The small molecule below binds the protein below.
Small molecule (SMILES): CSC[C@H]1O[C@@H](n2cnc3c(N)ncnc32)[C@H](O)[C@@H]1O

Sequence of chain 1.C:
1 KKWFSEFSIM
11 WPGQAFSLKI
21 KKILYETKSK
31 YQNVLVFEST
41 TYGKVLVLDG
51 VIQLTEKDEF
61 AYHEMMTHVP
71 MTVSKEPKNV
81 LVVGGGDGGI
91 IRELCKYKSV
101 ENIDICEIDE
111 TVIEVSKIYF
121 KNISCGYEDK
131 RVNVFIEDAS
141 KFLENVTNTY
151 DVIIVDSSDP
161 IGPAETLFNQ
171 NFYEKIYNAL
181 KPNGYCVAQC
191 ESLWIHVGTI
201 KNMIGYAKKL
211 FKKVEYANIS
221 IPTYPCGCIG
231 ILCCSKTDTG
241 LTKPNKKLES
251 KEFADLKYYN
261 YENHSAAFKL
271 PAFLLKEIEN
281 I

Binding-site contacts:
Ligand atom O2' contacts residue ILE108 of chain 1.C at 3.6 Å.
Ligand atom O3' contacts residue VAL112 of chain 1.C at 3.5 Å.
Ligand atom S5' contacts residue JFQ1 of chain 1.N at 3.5 Å.
Ligand atom C5' contacts residue ASP156 of chain 1.C at 3.2 Å.
Ligand atom O4' contacts residue SER158 of chain 1.C at 3.5 Å (h-bond).
Ligand atom N3 contacts residue ILE108 of chain 1.C at 3.2 Å (h-bond).
Ligand atom C5' contacts residue SER157 of chain 1.C at 3.7 Å.
Ligand atom N6 contacts residue LEU167 of chain 1.C at 3.6 Å.
Ligand atom CS contacts residue ASP87 of chain 1.C at 3.2 Å.
Ligand atom C2 contacts residue GLU137 of chain 1.C at 3.7 Å.
Ligand atom C2 contacts residue CYS106 of chain 1.C at 3.4 Å (hydrophobic).
Ligand atom C4 contacts residue ILE108 of chain 1.C at 3.5 Å (hydrophobic).
Ligand atom S5' contacts residue ASP87 of chain 1.C at 3.2 Å (salt-bridge).
Ligand atom C8 contacts residue SER158 of chain 1.C at 3.2 Å.
Ligand atom O2' contacts residue ASP109 of chain 1.C at 3.7 Å.
Ligand atom C2 contacts residue ILE108 of chain 1.C at 3.4 Å (hydrophobic).
Ligand atom S5' contacts residue GLY85 of chain 1.C at 3.7 Å.
Ligand atom N7 contacts residue PRO163 of chain 1.C at 3.2 Å.
Ligand atom N1 contacts residue ALA139 of chain 1.C at 3.1 Å (h-bond).
Ligand atom C4' contacts residue GLY85 of chain 1.C at 3.5 Å.
Ligand atom C2' contacts residue GLU107 of chain 1.C at 3.5 Å.
Ligand atom C1' contacts residue GLU107 of chain 1.C at 3.4 Å.
Ligand atom C5 contacts residue ILE108 of chain 1.C at 3.7 Å (hydrophobic).
Ligand atom N6 contacts residue PRO163 of chain 1.C at 3.2 Å (h-bond).
Ligand atom N6 contacts residue THR166 of chain 1.C at 3.2 Å (h-bond).
Ligand atom N9 contacts residue ILE108 of chain 1.C at 3.7 Å.
Ligand atom C8 contacts residue ALA164 of chain 1.C at 3.7 Å (hydrophobic).
Ligand atom O3' contacts residue GLU107 of chain 1.C at 2.7 Å (salt-bridge).
Ligand atom O2' contacts residue GLU107 of chain 1.C at 2.7 Å (salt-bridge).
Ligand atom N6 contacts residue ASP138 of chain 1.C at 3.0 Å (salt-bridge).
Ligand atom C4' contacts residue GLU107 of chain 1.C at 3.4 Å.
Ligand atom C2 contacts residue ALA139 of chain 1.C at 3.7 Å (hydrophobic).
Ligand atom C2' contacts residue SER158 of chain 1.C at 3.7 Å.
Ligand atom C5' contacts residue SER158 of chain 1.C at 3.5 Å.
Ligand atom N7 contacts residue ALA164 of chain 1.C at 3.1 Å (h-bond).
Ligand atom C3' contacts residue GLU107 of chain 1.C at 3.4 Å.
Ligand atom CS contacts residue GLN53 of chain 1.C at 3.6 Å.
Ligand atom O4' contacts residue GLY84 of chain 1.C at 3.5 Å.
Ligand atom O2' contacts residue GLN32 of chain 1.C at 2.8 Å (h-bond).
Ligand atom N3 contacts residue GLY84 of chain 1.C at 3.5 Å.